This small molecule binds to this protein.
Small molecule (SMILES): CC(=O)N[C@@H]1[C@@H](O)[C@H](O)[C@@H](CO)O[C@@H]1O

Sequence of chain 2.A:
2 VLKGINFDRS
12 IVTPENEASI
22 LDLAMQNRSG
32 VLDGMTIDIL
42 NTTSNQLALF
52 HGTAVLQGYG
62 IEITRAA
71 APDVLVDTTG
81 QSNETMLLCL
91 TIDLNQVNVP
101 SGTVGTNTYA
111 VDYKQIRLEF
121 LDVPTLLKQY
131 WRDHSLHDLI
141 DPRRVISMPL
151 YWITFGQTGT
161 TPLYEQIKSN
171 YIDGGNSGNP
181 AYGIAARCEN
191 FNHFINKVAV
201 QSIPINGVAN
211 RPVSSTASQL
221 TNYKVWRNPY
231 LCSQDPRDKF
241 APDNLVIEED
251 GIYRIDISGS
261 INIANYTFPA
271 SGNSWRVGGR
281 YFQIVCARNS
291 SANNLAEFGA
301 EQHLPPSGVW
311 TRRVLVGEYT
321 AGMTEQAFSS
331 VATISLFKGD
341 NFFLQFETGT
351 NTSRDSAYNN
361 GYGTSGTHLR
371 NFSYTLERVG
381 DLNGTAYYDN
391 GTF

Binding-site contacts:
Ligand atom C5 contacts residue ASN289 of chain 2.A at 4.0 Å.
Ligand atom C6 contacts residue PHE343 of chain 2.A at 3.9 Å (hydrophobic).
Ligand atom O4 contacts residue PHE343 of chain 2.A at 4.0 Å.
Ligand atom O3 contacts residue ALA292 of chain 2.A at 3.6 Å.
Ligand atom C3 contacts residue SER291 of chain 2.A at 3.7 Å.
Ligand atom C7 contacts residue ARG237 of chain 2.A at 3.8 Å.
Ligand atom C6 contacts residue ASN244 of chain 2.A at 3.8 Å.
Ligand atom C7 contacts residue ALA292 of chain 2.A at 4.1 Å (hydrophobic).
Ligand atom C3 contacts residue ASN289 of chain 2.A at 3.6 Å.
Ligand atom O6 contacts residue PHE343 of chain 2.A at 3.6 Å.
Ligand atom C6 contacts residue PHE240 of chain 2.A at 3.8 Å (hydrophobic).
Ligand atom O5 contacts residue PHE240 of chain 2.A at 3.8 Å.
Ligand atom C4 contacts residue ASN244 of chain 2.A at 4.0 Å.
Ligand atom C8 contacts residue ALA292 of chain 2.A at 3.9 Å (hydrophobic).
Ligand atom O7 contacts residue ARG237 of chain 2.A at 3.3 Å (salt-bridge).
Ligand atom C5 contacts residue PHE240 of chain 2.A at 4.2 Å (hydrophobic).
Ligand atom O3 contacts residue ASN289 of chain 2.A at 4.3 Å.
Ligand atom C2 contacts residue PHE240 of chain 2.A at 4.2 Å (hydrophobic).
Ligand atom C4 contacts residue ASN341 of chain 2.A at 3.4 Å.
Ligand atom C3 contacts residue ASN341 of chain 2.A at 3.9 Å.
Ligand atom O4 contacts residue ASN244 of chain 2.A at 3.6 Å.
Ligand atom O1 contacts residue ASN289 of chain 2.A at 3.5 Å (h-bond).
Ligand atom C4 contacts residue ASN289 of chain 2.A at 4.1 Å.
Ligand atom O1 contacts residue SER291 of chain 2.A at 3.6 Å (h-bond).
Ligand atom O3 contacts residue ASN341 of chain 2.A at 3.4 Å (h-bond).
Ligand atom C2 contacts residue SER291 of chain 2.A at 3.9 Å.
Ligand atom O6 contacts residue NAG1 of chain 2.D at 3.8 Å.
Ligand atom C2 contacts residue ARG237 of chain 2.A at 4.2 Å.
Ligand atom O3 contacts residue SER291 of chain 2.A at 4.1 Å.
Ligand atom C3 contacts residue ARG237 of chain 2.A at 4.0 Å.
Ligand atom C4 contacts residue ARG237 of chain 2.A at 4.0 Å.
Ligand atom O3 contacts residue ARG237 of chain 2.A at 2.9 Å (salt-bridge).
Ligand atom N2 contacts residue SER291 of chain 2.A at 3.1 Å (h-bond).
Ligand atom C4 contacts residue PHE240 of chain 2.A at 4.3 Å (hydrophobic).
Ligand atom C8 contacts residue SER291 of chain 2.A at 3.7 Å.
Ligand atom C7 contacts residue SER291 of chain 2.A at 3.9 Å.
Ligand atom O4 contacts residue ARG237 of chain 2.A at 4.3 Å.
Ligand atom O4 contacts residue ASN341 of chain 2.A at 2.7 Å (h-bond).
Ligand atom O4 contacts residue ASN289 of chain 2.A at 3.4 Å.
Ligand atom C1 contacts residue SER291 of chain 2.A at 4.2 Å.